Sequence of chain 1.A:
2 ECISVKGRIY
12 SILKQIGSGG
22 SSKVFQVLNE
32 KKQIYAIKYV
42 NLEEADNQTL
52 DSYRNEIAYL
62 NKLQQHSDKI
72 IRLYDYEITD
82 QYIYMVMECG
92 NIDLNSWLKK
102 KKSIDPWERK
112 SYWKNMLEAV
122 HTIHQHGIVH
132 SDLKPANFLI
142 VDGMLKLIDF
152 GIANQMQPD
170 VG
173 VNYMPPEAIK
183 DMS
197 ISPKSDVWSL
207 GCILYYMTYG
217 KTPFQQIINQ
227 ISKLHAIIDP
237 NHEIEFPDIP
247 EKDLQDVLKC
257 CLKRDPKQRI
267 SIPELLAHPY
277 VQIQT

Binding-site contacts:
Ligand atom N28 contacts residue ALA37 of chain 1.A at 3.4 Å.
Ligand atom C11 contacts residue ILE17 of chain 1.A at 3.8 Å (hydrophobic).
Ligand atom C08 contacts residue ILE17 of chain 1.A at 3.6 Å (hydrophobic).
Ligand atom C10 contacts residue ILE17 of chain 1.A at 3.6 Å (hydrophobic).
Ligand atom C11 contacts residue ASN92 of chain 1.A at 3.8 Å.
Ligand atom C27 contacts residue ALA37 of chain 1.A at 3.9 Å (hydrophobic).
Ligand atom N21 contacts residue LEU140 of chain 1.A at 3.2 Å.
Ligand atom C27 contacts residue MET88 of chain 1.A at 3.1 Å (hydrophobic).
Ligand atom C08 contacts residue ASN92 of chain 1.A at 3.6 Å.
Ligand atom C05 contacts residue GLY91 of chain 1.A at 3.8 Å.
Ligand atom N04 contacts residue ILE17 of chain 1.A at 3.3 Å.
Ligand atom C07 contacts residue ILE17 of chain 1.A at 3.3 Å (hydrophobic).
Ligand atom N21 contacts residue GLY91 of chain 1.A at 3.0 Å (h-bond).
Ligand atom C14 contacts residue PRO159 of chain 1.A at 3.9 Å (hydrophobic).
Ligand atom C20 contacts residue ILE17 of chain 1.A at 3.3 Å (hydrophobic).
Ligand atom N28 contacts residue LEU140 of chain 1.A at 3.7 Å.
Ligand atom N26 contacts residue MET88 of chain 1.A at 3.6 Å.
Ligand atom N28 contacts residue GLU89 of chain 1.A at 3.0 Å (salt-bridge).
Ligand atom C15 contacts residue ASP160 of chain 1.A at 3.8 Å.
Ligand atom C23 contacts residue LEU140 of chain 1.A at 3.5 Å (hydrophobic).
Ligand atom C22 contacts residue ALA37 of chain 1.A at 3.7 Å (hydrophobic).
Ligand atom C24 contacts residue MET88 of chain 1.A at 3.4 Å (hydrophobic).
Ligand atom N06 contacts residue GLY91 of chain 1.A at 3.4 Å (h-bond).
Ligand atom C22 contacts residue GLY91 of chain 1.A at 3.8 Å.
Ligand atom C19 contacts residue ILE17 of chain 1.A at 3.6 Å (hydrophobic).
Ligand atom C14 contacts residue ASP94 of chain 1.A at 3.9 Å.
Ligand atom C03 contacts residue LEU140 of chain 1.A at 3.8 Å (hydrophobic).
Ligand atom C19 contacts residue ASP94 of chain 1.A at 3.5 Å.
Ligand atom C22 contacts residue LEU140 of chain 1.A at 3.2 Å (hydrophobic).
Ligand atom C05 contacts residue LEU140 of chain 1.A at 3.6 Å (hydrophobic).
Ligand atom C25 contacts residue MET88 of chain 1.A at 3.3 Å (hydrophobic).
Ligand atom C27 contacts residue GLU89 of chain 1.A at 3.8 Å.
Ligand atom C10 contacts residue GLN27 of chain 1.A at 3.7 Å.
Ligand atom N02 contacts residue VAL25 of chain 1.A at 3.6 Å.
Ligand atom C12 contacts residue ILE17 of chain 1.A at 3.8 Å (hydrophobic).
Ligand atom O09 contacts residue GLY91 of chain 1.A at 3.4 Å (h-bond).
Ligand atom N04 contacts residue LEU140 of chain 1.A at 3.9 Å.
Ligand atom N06 contacts residue ILE17 of chain 1.A at 3.9 Å.
Ligand atom O09 contacts residue ILE17 of chain 1.A at 3.6 Å.
Ligand atom O09 contacts residue ASN92 of chain 1.A at 3.6 Å (h-bond).

This protein binds this small molecule.
Small molecule (SMILES): CNc1nc(Nc2ccc(N3CCCC3=O)cc2OC)nc2[nH]cc(C#N)c12